Binding-site contacts:
Ligand atom C6 contacts residue TYR100 of chain 1.B at 3.7 Å (hydrophobic).
Ligand atom C4 contacts residue ASN14 of chain 1.B at 4.2 Å.
Ligand atom O6 contacts residue THR97 of chain 1.B at 4.3 Å.
Ligand atom O6 contacts residue TYR100 of chain 1.B at 2.9 Å (h-bond).
Ligand atom C06 contacts residue LEU99 of chain 1.B at 4.2 Å (hydrophobic).
Ligand atom O2 contacts residue LEU99 of chain 1.B at 3.8 Å.
Ligand atom C5 contacts residue TYR12 of chain 1.B at 3.9 Å (hydrophobic).
Ligand atom O4 contacts residue ARG228 of chain 1.B at 3.4 Å (salt-bridge).
Ligand atom C3 contacts residue ARG228 of chain 1.B at 4.0 Å.
Ligand atom O4 contacts residue GLY227 of chain 1.B at 4.2 Å.
Ligand atom C5 contacts residue LEU99 of chain 1.B at 4.1 Å (hydrophobic).
Ligand atom C4 contacts residue ARG228 of chain 1.B at 3.8 Å.
Ligand atom O6 contacts residue ASP208 of chain 1.B at 2.8 Å (salt-bridge).
Ligand atom C4 contacts residue ASP208 of chain 1.B at 3.2 Å.
Ligand atom O3 contacts residue ARG228 of chain 1.B at 3.0 Å (salt-bridge).
Ligand atom O6 contacts residue ALA207 of chain 1.B at 3.3 Å.
Ligand atom N04 contacts residue TYR12 of chain 1.B at 3.2 Å (h-bond).
Ligand atom O4 contacts residue TYR12 of chain 1.B at 3.6 Å.
Ligand atom O6 contacts residue GLY98 of chain 1.B at 3.2 Å (h-bond).
Ligand atom O3 contacts residue GLY227 of chain 1.B at 3.7 Å.
Ligand atom C6 contacts residue ALA207 of chain 1.B at 3.3 Å (hydrophobic).
Ligand atom C6 contacts residue LEU99 of chain 1.B at 4.1 Å (hydrophobic).
Ligand atom C6 contacts residue ASP208 of chain 1.B at 3.2 Å.
Ligand atom O2 contacts residue GLY98 of chain 1.B at 3.9 Å.
Ligand atom C2 contacts residue LEU99 of chain 1.B at 4.4 Å (hydrophobic).
Ligand atom C5 contacts residue TYR100 of chain 1.B at 4.3 Å (hydrophobic).
Ligand atom C3 contacts residue ASN14 of chain 1.B at 4.1 Å.
Ligand atom O4 contacts residue ASN14 of chain 1.B at 3.1 Å (h-bond).
Ligand atom N03 contacts residue TYR12 of chain 1.B at 3.5 Å (h-bond).
Ligand atom O2 contacts residue GLY227 of chain 1.B at 4.4 Å.
Ligand atom O5 contacts residue TYR100 of chain 1.B at 3.9 Å.
Ligand atom C1 contacts residue LEU99 of chain 1.B at 3.5 Å (hydrophobic).
Ligand atom C5 contacts residue ASP208 of chain 1.B at 4.0 Å.
Ligand atom C4 contacts residue GLY227 of chain 1.B at 4.1 Å.
Ligand atom O1 contacts residue LEU99 of chain 1.B at 4.2 Å.
Ligand atom O5 contacts residue GLY98 of chain 1.B at 4.0 Å.
Ligand atom O5 contacts residue LEU99 of chain 1.B at 3.0 Å (h-bond).
Ligand atom C6 contacts residue TYR12 of chain 1.B at 4.0 Å (hydrophobic).
Ligand atom O6 contacts residue LEU99 of chain 1.B at 3.0 Å (h-bond).
Ligand atom O4 contacts residue ASP208 of chain 1.B at 2.6 Å (salt-bridge).

Sequence of chain 1.B:
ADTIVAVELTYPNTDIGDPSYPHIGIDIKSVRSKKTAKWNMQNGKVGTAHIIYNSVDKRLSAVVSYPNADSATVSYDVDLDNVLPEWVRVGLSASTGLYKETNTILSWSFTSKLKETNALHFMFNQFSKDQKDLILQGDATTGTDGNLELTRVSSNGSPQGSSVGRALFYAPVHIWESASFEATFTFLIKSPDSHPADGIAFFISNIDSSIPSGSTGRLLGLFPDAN

This small molecule binds to this protein.
Small molecule (SMILES): Cn1cc(CO[C@H]2O[C@H](CO)[C@@H](O)[C@H](O)[C@@H]2O)nn1